This protein binds this small molecule.
Small molecule (SMILES): Nc1ncnc2c1ncn2[C@@H]1O[C@H](COP(=O)(O)OP(=O)(O)OP(O)(O)=S)[C@@H](O)[C@H]1O

Binding-site contacts:
Ligand atom C4 contacts residue TRP688 of chain 1.H at 3.8 Å (hydrophobic).
Ligand atom O4' contacts residue TRP688 of chain 1.H at 3.7 Å.
Ligand atom O1B contacts residue CYS717 of chain 1.H at 3.6 Å (h-bond).
Ligand atom O2B contacts residue GLY718 of chain 1.H at 2.7 Å (h-bond).
Ligand atom O2G contacts residue LYS719 of chain 1.H at 3.8 Å.
Ligand atom C2 contacts residue SER405 of chain 1.H at 3.2 Å.
Ligand atom N1 contacts residue SER405 of chain 1.H at 3.1 Å.
Ligand atom PG contacts residue SER720 of chain 1.H at 3.7 Å.
Ligand atom O3B contacts residue LYS719 of chain 1.H at 3.8 Å.
Ligand atom O1A contacts residue GLY718 of chain 1.H at 3.7 Å.
Ligand atom O2B contacts residue SER720 of chain 1.H at 3.9 Å.
Ligand atom O5' contacts residue SER721 of chain 1.H at 3.7 Å.
Ligand atom N7 contacts residue TRP688 of chain 1.H at 3.7 Å.
Ligand atom PB contacts residue CYS717 of chain 1.H at 4.0 Å.
Ligand atom C2 contacts residue TRP688 of chain 1.H at 3.6 Å (hydrophobic).
Ligand atom N1 contacts residue TRP688 of chain 1.H at 3.5 Å.
Ligand atom N3 contacts residue TRP688 of chain 1.H at 3.7 Å.
Ligand atom S1G contacts residue SER720 of chain 1.H at 3.2 Å (h-bond).
Ligand atom PB contacts residue LYS719 of chain 1.H at 3.9 Å.
Ligand atom PB contacts residue GLY716 of chain 1.H at 3.9 Å.
Ligand atom C6 contacts residue TRP688 of chain 1.H at 3.3 Å (hydrophobic).
Ligand atom C5 contacts residue TRP688 of chain 1.H at 3.5 Å (hydrophobic).
Ligand atom O2G contacts residue GLN775 of chain 1.H at 3.6 Å (h-bond).
Ligand atom O1B contacts residue LYS719 of chain 1.H at 4.0 Å.
Ligand atom O2B contacts residue CYS717 of chain 1.H at 3.3 Å (h-bond).
Ligand atom N6 contacts residue THR404 of chain 1.H at 3.0 Å.
Ligand atom PA contacts residue SER721 of chain 1.H at 3.6 Å.
Ligand atom O2A contacts residue SER720 of chain 1.H at 3.9 Å.
Ligand atom S1G contacts residue GLN775 of chain 1.H at 2.7 Å (h-bond).
Ligand atom O2B contacts residue LYS719 of chain 1.H at 2.6 Å (salt-bridge).
Ligand atom O1B contacts residue VAL715 of chain 1.H at 3.7 Å.
Ligand atom O3B contacts residue SER720 of chain 1.H at 3.5 Å (h-bond).
Ligand atom O1A contacts residue SER720 of chain 1.H at 4.0 Å.
Ligand atom N1 contacts residue THR404 of chain 1.H at 3.7 Å.
Ligand atom O1A contacts residue SER721 of chain 1.H at 2.4 Å (h-bond).
Ligand atom O1B contacts residue GLY716 of chain 1.H at 2.6 Å (h-bond).
Ligand atom N6 contacts residue TRP688 of chain 1.H at 3.5 Å.
Ligand atom O2G contacts residue SER720 of chain 1.H at 3.8 Å.
Ligand atom O3A contacts residue GLY716 of chain 1.H at 3.9 Å.
Ligand atom C5' contacts residue SER721 of chain 1.H at 3.8 Å.

Sequence of chain 1.H:
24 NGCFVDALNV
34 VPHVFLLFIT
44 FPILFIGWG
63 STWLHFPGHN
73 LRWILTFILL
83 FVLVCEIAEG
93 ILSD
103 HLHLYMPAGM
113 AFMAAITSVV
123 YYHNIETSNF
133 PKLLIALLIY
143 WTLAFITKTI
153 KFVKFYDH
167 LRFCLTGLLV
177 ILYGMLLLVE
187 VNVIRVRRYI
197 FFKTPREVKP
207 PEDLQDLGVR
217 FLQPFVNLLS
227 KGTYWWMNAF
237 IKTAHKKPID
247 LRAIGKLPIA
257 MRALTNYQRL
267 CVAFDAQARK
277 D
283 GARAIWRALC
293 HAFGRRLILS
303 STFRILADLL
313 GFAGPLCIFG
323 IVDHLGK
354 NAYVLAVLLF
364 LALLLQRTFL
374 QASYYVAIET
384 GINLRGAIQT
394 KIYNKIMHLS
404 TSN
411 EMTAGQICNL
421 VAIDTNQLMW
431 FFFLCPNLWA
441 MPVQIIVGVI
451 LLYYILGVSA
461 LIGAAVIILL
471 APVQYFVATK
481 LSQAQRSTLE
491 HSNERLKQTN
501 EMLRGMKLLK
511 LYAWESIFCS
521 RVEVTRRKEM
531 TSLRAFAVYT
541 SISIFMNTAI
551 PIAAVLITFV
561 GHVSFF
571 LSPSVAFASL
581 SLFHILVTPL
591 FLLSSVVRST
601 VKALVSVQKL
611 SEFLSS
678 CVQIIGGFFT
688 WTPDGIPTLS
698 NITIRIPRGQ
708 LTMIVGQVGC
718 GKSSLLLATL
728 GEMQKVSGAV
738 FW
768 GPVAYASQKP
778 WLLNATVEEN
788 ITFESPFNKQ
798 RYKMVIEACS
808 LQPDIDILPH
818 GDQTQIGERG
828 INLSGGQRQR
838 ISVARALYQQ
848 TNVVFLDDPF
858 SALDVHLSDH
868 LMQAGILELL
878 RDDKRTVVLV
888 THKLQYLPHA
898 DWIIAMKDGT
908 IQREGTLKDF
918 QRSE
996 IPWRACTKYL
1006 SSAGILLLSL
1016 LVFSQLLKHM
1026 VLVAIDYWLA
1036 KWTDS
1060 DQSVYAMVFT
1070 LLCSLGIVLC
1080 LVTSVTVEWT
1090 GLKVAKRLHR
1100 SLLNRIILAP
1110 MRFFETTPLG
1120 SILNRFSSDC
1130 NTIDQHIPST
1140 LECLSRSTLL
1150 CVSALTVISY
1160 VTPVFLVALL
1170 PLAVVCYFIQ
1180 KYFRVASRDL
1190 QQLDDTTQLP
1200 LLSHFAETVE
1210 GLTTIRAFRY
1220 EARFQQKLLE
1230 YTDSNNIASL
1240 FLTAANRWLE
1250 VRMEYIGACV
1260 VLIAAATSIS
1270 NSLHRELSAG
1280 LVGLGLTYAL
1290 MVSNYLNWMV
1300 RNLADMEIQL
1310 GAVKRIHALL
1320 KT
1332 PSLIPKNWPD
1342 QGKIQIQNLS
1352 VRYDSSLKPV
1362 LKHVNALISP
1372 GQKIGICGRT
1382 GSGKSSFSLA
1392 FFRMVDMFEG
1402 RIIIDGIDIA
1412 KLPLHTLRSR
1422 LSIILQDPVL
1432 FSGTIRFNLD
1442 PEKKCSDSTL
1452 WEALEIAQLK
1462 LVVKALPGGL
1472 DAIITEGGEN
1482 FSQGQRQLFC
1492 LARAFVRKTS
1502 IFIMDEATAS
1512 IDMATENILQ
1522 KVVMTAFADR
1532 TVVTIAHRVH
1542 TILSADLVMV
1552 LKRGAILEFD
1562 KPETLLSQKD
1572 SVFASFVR